Binding-site contacts:
Ligand atom C4 contacts residue HIS49 of chain 9.A at 3.7 Å.
Ligand atom C3 contacts residue RU1 of chain 9.C at 2.6 Å.
Ligand atom C9 contacts residue HIS49 of chain 9.A at 4.2 Å.
Ligand atom C10 contacts residue GLU53 of chain 9.A at 4.0 Å.
Ligand atom C6 contacts residue RU1 of chain 9.C at 3.6 Å.
Ligand atom C1 contacts residue GLU53 of chain 9.A at 3.6 Å.
Ligand atom C3 contacts residue GLU53 of chain 9.A at 3.6 Å.
Ligand atom C9 contacts residue RU1 of chain 9.C at 2.5 Å.
Ligand atom C5 contacts residue RU1 of chain 9.C at 2.6 Å.
Ligand atom C2 contacts residue GLU53 of chain 9.A at 3.5 Å.
Ligand atom C10 contacts residue RU1 of chain 9.C at 2.5 Å.
Ligand atom C8 contacts residue HIS49 of chain 9.A at 3.3 Å.
Ligand atom C9 contacts residue HIS173 of chain 9.A at 3.5 Å.
Ligand atom C4 contacts residue GLU53 of chain 9.A at 4.2 Å.
Ligand atom C3 contacts residue HIS49 of chain 9.A at 4.1 Å.
Ligand atom C2 contacts residue HIS173 of chain 9.A at 3.9 Å.
Ligand atom C2 contacts residue RU1 of chain 9.C at 2.6 Å.
Ligand atom C4 contacts residue RU1 of chain 9.C at 2.6 Å.
Ligand atom C10 contacts residue HIS173 of chain 9.A at 3.4 Å.
Ligand atom C5 contacts residue HIS173 of chain 9.A at 4.2 Å.
Ligand atom C8 contacts residue RU1 of chain 9.C at 3.5 Å.
Ligand atom C8 contacts residue HIS173 of chain 9.A at 3.8 Å.
Ligand atom C6 contacts residue HIS49 of chain 9.A at 3.9 Å.
Ligand atom C5 contacts residue HIS49 of chain 9.A at 3.8 Å.
Ligand atom C1 contacts residue RU1 of chain 9.C at 3.6 Å.

The small molecule below binds the protein below.
Small molecule (SMILES): Cc1ccc(C(C)C)cc1

Sequence of chain 9.A:
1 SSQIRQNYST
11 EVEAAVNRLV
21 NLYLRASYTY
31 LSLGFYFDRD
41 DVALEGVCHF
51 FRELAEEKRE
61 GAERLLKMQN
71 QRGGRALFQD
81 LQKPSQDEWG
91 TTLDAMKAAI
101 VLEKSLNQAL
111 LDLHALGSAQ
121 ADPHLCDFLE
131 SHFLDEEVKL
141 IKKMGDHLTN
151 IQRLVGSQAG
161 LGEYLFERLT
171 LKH